Sequence of chain 1.C:
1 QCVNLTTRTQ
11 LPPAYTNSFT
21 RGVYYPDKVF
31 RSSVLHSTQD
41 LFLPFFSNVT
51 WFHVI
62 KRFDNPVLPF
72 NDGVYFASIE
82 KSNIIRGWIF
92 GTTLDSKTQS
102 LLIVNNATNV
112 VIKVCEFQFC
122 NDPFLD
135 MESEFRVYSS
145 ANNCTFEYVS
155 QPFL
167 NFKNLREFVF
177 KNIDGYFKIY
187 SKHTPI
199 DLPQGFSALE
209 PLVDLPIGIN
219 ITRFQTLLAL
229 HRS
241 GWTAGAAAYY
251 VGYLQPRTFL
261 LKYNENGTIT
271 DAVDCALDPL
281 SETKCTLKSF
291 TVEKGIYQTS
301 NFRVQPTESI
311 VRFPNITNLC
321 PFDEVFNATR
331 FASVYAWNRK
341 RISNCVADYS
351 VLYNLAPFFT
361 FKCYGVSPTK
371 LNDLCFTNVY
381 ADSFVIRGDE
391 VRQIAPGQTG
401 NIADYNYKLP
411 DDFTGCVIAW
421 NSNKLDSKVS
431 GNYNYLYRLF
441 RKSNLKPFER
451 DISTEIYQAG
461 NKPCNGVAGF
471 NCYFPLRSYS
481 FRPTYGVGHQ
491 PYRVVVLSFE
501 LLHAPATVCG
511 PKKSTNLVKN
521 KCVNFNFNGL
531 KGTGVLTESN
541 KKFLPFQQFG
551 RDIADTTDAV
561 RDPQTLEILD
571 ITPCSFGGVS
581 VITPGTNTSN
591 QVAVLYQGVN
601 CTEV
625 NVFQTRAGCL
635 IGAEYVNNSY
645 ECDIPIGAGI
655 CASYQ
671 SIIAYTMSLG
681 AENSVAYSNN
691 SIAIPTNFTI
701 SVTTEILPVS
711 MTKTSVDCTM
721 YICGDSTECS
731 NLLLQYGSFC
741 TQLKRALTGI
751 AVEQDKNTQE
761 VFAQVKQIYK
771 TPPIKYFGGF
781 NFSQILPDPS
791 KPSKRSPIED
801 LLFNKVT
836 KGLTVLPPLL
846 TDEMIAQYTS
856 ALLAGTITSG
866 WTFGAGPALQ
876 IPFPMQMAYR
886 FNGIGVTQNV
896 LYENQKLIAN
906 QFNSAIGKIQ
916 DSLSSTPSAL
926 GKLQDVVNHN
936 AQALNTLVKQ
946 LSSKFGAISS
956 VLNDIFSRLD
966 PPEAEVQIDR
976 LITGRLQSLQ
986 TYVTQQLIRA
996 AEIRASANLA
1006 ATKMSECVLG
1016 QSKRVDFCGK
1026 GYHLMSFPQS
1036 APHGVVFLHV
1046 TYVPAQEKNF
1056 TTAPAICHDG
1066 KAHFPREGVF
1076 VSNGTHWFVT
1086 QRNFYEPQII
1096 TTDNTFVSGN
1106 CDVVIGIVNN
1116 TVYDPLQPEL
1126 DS

Binding-site contacts:
Ligand atom C3 contacts residue ASN266 of chain 1.B at 3.8 Å.
Ligand atom C8 contacts residue ASN266 of chain 1.B at 4.5 Å.
Ligand atom C6 contacts residue LYS542 of chain 1.C at 3.9 Å.
Ligand atom C5 contacts residue ASN266 of chain 1.B at 3.7 Å.
Ligand atom C2 contacts residue ASN266 of chain 1.B at 2.5 Å.
Ligand atom O6 contacts residue LYS542 of chain 1.C at 3.4 Å.
Ligand atom O7 contacts residue ASN266 of chain 1.B at 4.3 Å.
Ligand atom O5 contacts residue ASN266 of chain 1.B at 2.4 Å (h-bond).
Ligand atom C7 contacts residue ASN266 of chain 1.B at 3.9 Å.
Ligand atom C4 contacts residue ASN266 of chain 1.B at 4.2 Å.
Ligand atom O5 contacts residue LYS542 of chain 1.C at 4.3 Å.
Ligand atom C1 contacts residue ASN266 of chain 1.B at 1.4 Å.
Ligand atom N2 contacts residue ASN266 of chain 1.B at 2.9 Å (h-bond).

Sequence of chain 1.B:
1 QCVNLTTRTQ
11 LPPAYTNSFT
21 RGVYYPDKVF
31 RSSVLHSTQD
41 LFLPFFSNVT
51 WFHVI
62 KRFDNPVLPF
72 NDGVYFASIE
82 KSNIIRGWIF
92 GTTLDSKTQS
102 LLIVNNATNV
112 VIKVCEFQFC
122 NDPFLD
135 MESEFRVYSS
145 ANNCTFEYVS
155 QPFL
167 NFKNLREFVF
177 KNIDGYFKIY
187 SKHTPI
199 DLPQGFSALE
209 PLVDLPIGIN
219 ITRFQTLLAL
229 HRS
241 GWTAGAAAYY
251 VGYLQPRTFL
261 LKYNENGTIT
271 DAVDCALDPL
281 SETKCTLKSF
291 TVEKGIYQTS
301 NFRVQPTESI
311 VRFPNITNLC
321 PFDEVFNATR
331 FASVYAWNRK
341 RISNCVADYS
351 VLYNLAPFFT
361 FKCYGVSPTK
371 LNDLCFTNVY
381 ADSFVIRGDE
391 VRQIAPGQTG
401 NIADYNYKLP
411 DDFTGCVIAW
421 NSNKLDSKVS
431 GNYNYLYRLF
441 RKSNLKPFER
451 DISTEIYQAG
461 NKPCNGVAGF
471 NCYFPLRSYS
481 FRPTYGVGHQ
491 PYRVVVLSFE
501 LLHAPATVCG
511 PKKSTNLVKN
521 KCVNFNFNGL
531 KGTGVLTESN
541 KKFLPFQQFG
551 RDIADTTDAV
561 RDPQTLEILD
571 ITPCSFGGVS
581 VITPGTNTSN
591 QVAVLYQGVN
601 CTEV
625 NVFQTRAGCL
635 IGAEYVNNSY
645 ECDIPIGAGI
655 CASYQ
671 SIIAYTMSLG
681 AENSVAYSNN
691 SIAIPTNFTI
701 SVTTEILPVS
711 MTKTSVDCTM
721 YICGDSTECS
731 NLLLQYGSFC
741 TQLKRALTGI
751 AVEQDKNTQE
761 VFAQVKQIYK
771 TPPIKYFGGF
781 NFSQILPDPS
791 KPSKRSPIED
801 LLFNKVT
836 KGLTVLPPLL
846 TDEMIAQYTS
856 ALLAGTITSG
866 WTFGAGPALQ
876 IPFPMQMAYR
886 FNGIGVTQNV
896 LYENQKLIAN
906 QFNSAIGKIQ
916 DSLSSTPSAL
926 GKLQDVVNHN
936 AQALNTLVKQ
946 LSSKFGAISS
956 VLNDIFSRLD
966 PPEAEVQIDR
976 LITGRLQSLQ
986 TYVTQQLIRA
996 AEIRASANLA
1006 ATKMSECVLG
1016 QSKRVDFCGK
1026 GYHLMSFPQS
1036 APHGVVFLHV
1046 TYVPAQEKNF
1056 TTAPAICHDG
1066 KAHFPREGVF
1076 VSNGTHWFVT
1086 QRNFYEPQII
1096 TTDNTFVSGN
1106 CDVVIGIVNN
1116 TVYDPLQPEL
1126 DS

This small molecule binds to this protein.
Small molecule (SMILES): CC(=O)N[C@@H]1[C@@H](O)[C@H](O)[C@@H](CO)O[C@H]1O